Sequence of chain 1.A:
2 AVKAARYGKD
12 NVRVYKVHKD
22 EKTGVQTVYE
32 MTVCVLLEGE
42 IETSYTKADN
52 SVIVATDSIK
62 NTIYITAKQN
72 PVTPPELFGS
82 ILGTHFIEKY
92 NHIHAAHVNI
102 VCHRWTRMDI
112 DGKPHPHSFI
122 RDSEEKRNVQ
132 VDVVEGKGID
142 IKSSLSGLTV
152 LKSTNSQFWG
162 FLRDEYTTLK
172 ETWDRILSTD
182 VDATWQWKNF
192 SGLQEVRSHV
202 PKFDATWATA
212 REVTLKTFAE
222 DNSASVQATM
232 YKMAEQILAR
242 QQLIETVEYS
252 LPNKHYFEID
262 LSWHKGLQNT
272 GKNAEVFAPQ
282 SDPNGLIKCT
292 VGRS

Sequence of chain 2.A:
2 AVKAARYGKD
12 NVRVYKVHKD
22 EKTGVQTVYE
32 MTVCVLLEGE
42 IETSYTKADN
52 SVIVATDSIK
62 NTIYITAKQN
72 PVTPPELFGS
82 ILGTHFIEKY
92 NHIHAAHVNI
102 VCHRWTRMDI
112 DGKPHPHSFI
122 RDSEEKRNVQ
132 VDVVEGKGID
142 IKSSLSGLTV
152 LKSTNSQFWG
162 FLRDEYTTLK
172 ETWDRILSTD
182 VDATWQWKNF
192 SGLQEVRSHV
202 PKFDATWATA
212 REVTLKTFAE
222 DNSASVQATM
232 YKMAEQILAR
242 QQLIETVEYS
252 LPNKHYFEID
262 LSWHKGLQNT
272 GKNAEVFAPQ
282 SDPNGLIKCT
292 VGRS

A protein and the small-molecule ligand that binds it are described below.
Small molecule (SMILES): Nc1nc2[nH]cnc2c(=O)[nH]1

Binding-site contacts:
Ligand atom N2 contacts residue GLN228 of chain 1.A at 3.9 Å.
Ligand atom N9 contacts residue ASN254 of chain 1.A at 4.0 Å.
Ligand atom C6 contacts residue PHE159 of chain 1.A at 3.4 Å (hydrophobic).
Ligand atom O6 contacts residue PHE159 of chain 1.A at 3.9 Å.
Ligand atom C8 contacts residue ALA56 of chain 2.A at 4.2 Å (hydrophobic).
Ligand atom C2 contacts residue VAL227 of chain 1.A at 3.9 Å (hydrophobic).
Ligand atom C4 contacts residue ARG176 of chain 1.A at 3.6 Å.
Ligand atom N9 contacts residue PHE159 of chain 1.A at 3.6 Å.
Ligand atom N3 contacts residue ARG176 of chain 1.A at 2.8 Å (salt-bridge).
Ligand atom O6 contacts residue ILE54 of chain 2.A at 3.6 Å.
Ligand atom C4 contacts residue ASN254 of chain 1.A at 3.8 Å.
Ligand atom O6 contacts residue TYR8 of chain 2.A at 4.0 Å.
Ligand atom C6 contacts residue THR57 of chain 2.A at 4.2 Å.
Ligand atom N2 contacts residue VAL227 of chain 1.A at 2.8 Å (h-bond).
Ligand atom N7 contacts residue THR57 of chain 2.A at 3.0 Å (h-bond).
Ligand atom C8 contacts residue THR57 of chain 2.A at 3.4 Å.
Ligand atom N7 contacts residue ALA56 of chain 2.A at 3.7 Å.
Ligand atom C5 contacts residue THR57 of chain 2.A at 4.1 Å.
Ligand atom N2 contacts residue ARG176 of chain 1.A at 2.8 Å (salt-bridge).
Ligand atom N9 contacts residue LEU170 of chain 1.A at 4.1 Å.
Ligand atom O6 contacts residue THR57 of chain 2.A at 3.9 Å.
Ligand atom N9 contacts residue THR57 of chain 2.A at 4.2 Å.
Ligand atom N9 contacts residue ARG176 of chain 1.A at 3.7 Å.
Ligand atom C6 contacts residue GLN228 of chain 1.A at 3.7 Å.
Ligand atom N2 contacts residue SER226 of chain 1.A at 3.4 Å.
Ligand atom N1 contacts residue PHE159 of chain 1.A at 3.5 Å.
Ligand atom C8 contacts residue LEU170 of chain 1.A at 3.8 Å (hydrophobic).
Ligand atom N3 contacts residue ASN254 of chain 1.A at 3.4 Å (h-bond).
Ligand atom C2 contacts residue GLN228 of chain 1.A at 4.0 Å.
Ligand atom N3 contacts residue PHE159 of chain 1.A at 3.6 Å.
Ligand atom C2 contacts residue ARG176 of chain 1.A at 3.4 Å.
Ligand atom O6 contacts residue GLN228 of chain 1.A at 2.9 Å (h-bond).
Ligand atom N7 contacts residue PHE159 of chain 1.A at 3.6 Å.
Ligand atom C2 contacts residue ASN254 of chain 1.A at 4.0 Å.
Ligand atom C8 contacts residue PHE159 of chain 1.A at 3.6 Å (hydrophobic).
Ligand atom C2 contacts residue PHE159 of chain 1.A at 3.6 Å (hydrophobic).
Ligand atom C4 contacts residue PHE159 of chain 1.A at 3.4 Å (hydrophobic).
Ligand atom C5 contacts residue PHE159 of chain 1.A at 3.4 Å (hydrophobic).
Ligand atom N2 contacts residue PHE159 of chain 1.A at 3.9 Å.
Ligand atom N1 contacts residue GLN228 of chain 1.A at 3.0 Å (h-bond).